Binding-site contacts:
Ligand atom C5' contacts residue LYS101 of chain 1.D at 3.9 Å.
Ligand atom O2 contacts residue LEU114 of chain 1.D at 3.6 Å.
Ligand atom C3' contacts residue LEU141 of chain 1.D at 4.1 Å (hydrophobic).
Ligand atom C3 contacts residue GLY138 of chain 1.D at 3.6 Å.
Ligand atom C5' contacts residue GLY112 of chain 1.D at 4.1 Å.
Ligand atom C1 contacts residue LEU114 of chain 1.D at 3.4 Å (hydrophobic).
Ligand atom C3 contacts residue PHE142 of chain 1.D at 4.2 Å (hydrophobic).
Ligand atom C5' contacts residue THR100 of chain 1.D at 3.6 Å.
Ligand atom O4' contacts residue THR100 of chain 1.D at 3.8 Å.
Ligand atom O3' contacts residue LEU141 of chain 1.D at 3.2 Å.
Ligand atom O1 contacts residue GLU8 of chain 1.D at 3.8 Å.
Ligand atom C3' contacts residue MET22 of chain 1.D at 3.9 Å (hydrophobic).
Ligand atom C6' contacts residue PHE142 of chain 1.D at 3.9 Å (hydrophobic).
Ligand atom O2 contacts residue GLU139 of chain 1.D at 3.7 Å.
Ligand atom C2' contacts residue LEU141 of chain 1.D at 4.0 Å (hydrophobic).
Ligand atom C1 contacts residue ILE9 of chain 1.D at 4.0 Å (hydrophobic).
Ligand atom C4' contacts residue LEU102 of chain 1.D at 4.0 Å (hydrophobic).
Ligand atom C1' contacts residue PHE142 of chain 1.D at 3.8 Å (hydrophobic).
Ligand atom C4' contacts residue THR100 of chain 1.D at 3.5 Å.
Ligand atom O2 contacts residue ASP7 of chain 1.D at 3.9 Å.
Ligand atom O4' contacts residue MET22 of chain 1.D at 4.0 Å.
Ligand atom C6' contacts residue LYS113 of chain 1.D at 3.9 Å.
Ligand atom C2 contacts residue ILE9 of chain 1.D at 3.7 Å (hydrophobic).
Ligand atom C1 contacts residue ASP7 of chain 1.D at 4.0 Å.
Ligand atom C3 contacts residue LEU114 of chain 1.D at 4.1 Å (hydrophobic).
Ligand atom C1' contacts residue THR100 of chain 1.D at 3.8 Å.
Ligand atom C3' contacts residue THR100 of chain 1.D at 3.6 Å.
Ligand atom O4' contacts residue LEU102 of chain 1.D at 3.7 Å.
Ligand atom O3' contacts residue MET22 of chain 1.D at 2.7 Å (h-bond).
Ligand atom O1 contacts residue ASP7 of chain 1.D at 3.3 Å (salt-bridge).
Ligand atom C2 contacts residue LEU114 of chain 1.D at 3.5 Å (hydrophobic).
Ligand atom O3' contacts residue THR100 of chain 1.D at 4.1 Å.
Ligand atom O1 contacts residue ILE9 of chain 1.D at 4.0 Å.
Ligand atom C5' contacts residue LEU102 of chain 1.D at 3.6 Å (hydrophobic).
Ligand atom O2 contacts residue GLY138 of chain 1.D at 3.6 Å.
Ligand atom O1 contacts residue LEU114 of chain 1.D at 3.4 Å.
Ligand atom C6' contacts residue THR100 of chain 1.D at 3.9 Å.
Ligand atom C6' contacts residue GLY112 of chain 1.D at 3.7 Å.
Ligand atom C2' contacts residue PHE142 of chain 1.D at 4.0 Å (hydrophobic).
Ligand atom C2' contacts residue THR100 of chain 1.D at 3.6 Å.

The small molecule below binds the protein below.
Small molecule (SMILES): O=C(O)/C=C/c1ccc(O)c(O)c1

Sequence of chain 1.D:
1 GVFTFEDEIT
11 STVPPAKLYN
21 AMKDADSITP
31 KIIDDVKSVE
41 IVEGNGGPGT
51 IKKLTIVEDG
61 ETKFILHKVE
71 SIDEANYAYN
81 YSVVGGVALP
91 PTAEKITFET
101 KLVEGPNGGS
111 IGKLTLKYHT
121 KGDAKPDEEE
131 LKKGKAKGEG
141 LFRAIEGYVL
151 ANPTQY